Sequence of chain 1.C:
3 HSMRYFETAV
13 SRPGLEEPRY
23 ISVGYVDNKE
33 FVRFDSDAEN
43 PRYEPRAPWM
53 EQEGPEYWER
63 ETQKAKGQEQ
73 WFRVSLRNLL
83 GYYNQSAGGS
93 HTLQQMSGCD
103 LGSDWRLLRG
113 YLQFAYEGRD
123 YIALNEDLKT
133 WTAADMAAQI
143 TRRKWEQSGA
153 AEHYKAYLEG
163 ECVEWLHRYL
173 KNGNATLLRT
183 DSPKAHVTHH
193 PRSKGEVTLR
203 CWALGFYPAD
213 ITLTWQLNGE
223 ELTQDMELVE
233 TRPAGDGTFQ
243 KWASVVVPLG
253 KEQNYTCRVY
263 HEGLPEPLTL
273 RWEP

Binding-site contacts:
Ligand atom OD1 contacts residue PHE116 of chain 1.C at 3.3 Å.
Ligand atom CD2 contacts residue LYS66 of chain 1.C at 3.4 Å.
Ligand atom OH contacts residue GLU163 of chain 1.C at 3.0 Å (salt-bridge).
Ligand atom C contacts residue TRP73 of chain 1.C at 3.3 Å (hydrophobic).
Ligand atom O contacts residue TYR84 of chain 1.C at 2.6 Å (h-bond).
Ligand atom OXT contacts residue ASN80 of chain 1.C at 3.1 Å (h-bond).
Ligand atom O contacts residue TRP147 of chain 1.C at 2.6 Å (h-bond).
Ligand atom ND2 contacts residue GLN70 of chain 1.C at 2.7 Å (h-bond).
Ligand atom O contacts residue TRP147 of chain 1.C at 3.0 Å (h-bond).
Ligand atom OXT contacts residue LYS146 of chain 1.C at 3.3 Å.
Ligand atom N contacts residue MET5 of chain 1.C at 3.3 Å.
Ligand atom O contacts residue LYS66 of chain 1.C at 3.0 Å.
Ligand atom O contacts residue GLN70 of chain 1.C at 2.9 Å (h-bond).
Ligand atom O contacts residue THR143 of chain 1.C at 2.7 Å (h-bond).
Ligand atom CA contacts residue TYR7 of chain 1.C at 3.3 Å (hydrophobic).
Ligand atom C contacts residue TYR159 of chain 1.C at 3.2 Å (hydrophobic).
Ligand atom N contacts residue TRP73 of chain 1.C at 3.3 Å (h-bond).
Ligand atom N contacts residue GLU63 of chain 1.C at 2.9 Å (salt-bridge).
Ligand atom O contacts residue LYS146 of chain 1.C at 3.1 Å.
Ligand atom C contacts residue TYR84 of chain 1.C at 3.4 Å (hydrophobic).
Ligand atom OD1 contacts residue TYR156 of chain 1.C at 3.1 Å (h-bond).
Ligand atom OG1 contacts residue ASP93 of chain 1.H at 2.5 Å (salt-bridge).
Ligand atom OXT contacts residue TYR84 of chain 1.C at 3.3 Å (h-bond).
Ligand atom O contacts residue TYR159 of chain 1.C at 2.0 Å (h-bond).
Ligand atom N contacts residue GLN70 of chain 1.C at 3.2 Å (h-bond).
Ligand atom ND2 contacts residue GLN97 of chain 1.C at 3.2 Å (h-bond).
Ligand atom O contacts residue GLY95 of chain 1.H at 3.2 Å.
Ligand atom CE2 contacts residue HIS155 of chain 1.C at 3.0 Å.
Ligand atom CZ contacts residue HIS155 of chain 1.C at 3.3 Å.
Ligand atom OG1 contacts residue LYS146 of chain 1.C at 2.8 Å (salt-bridge).
Ligand atom CG contacts residue GLU63 of chain 1.C at 3.3 Å.
Ligand atom SD contacts residue TYR123 of chain 1.C at 3.3 Å.
Ligand atom O contacts residue GLY96 of chain 1.H at 2.9 Å (h-bond).
Ligand atom N contacts residue TYR7 of chain 1.C at 3.3 Å.
Ligand atom CG2 contacts residue SER99 of chain 1.C at 3.4 Å.
Ligand atom CE2 contacts residue GLY102 of chain 1.G at 3.4 Å.
Ligand atom CA contacts residue TYR7 of chain 1.C at 3.3 Å (hydrophobic).
Ligand atom O contacts residue TRP73 of chain 1.C at 3.2 Å (h-bond).
Ligand atom O contacts residue TRP73 of chain 1.C at 3.2 Å (h-bond).
Ligand atom CB contacts residue TYR7 of chain 1.C at 3.3 Å (hydrophobic).

Sequence of chain 1.H:
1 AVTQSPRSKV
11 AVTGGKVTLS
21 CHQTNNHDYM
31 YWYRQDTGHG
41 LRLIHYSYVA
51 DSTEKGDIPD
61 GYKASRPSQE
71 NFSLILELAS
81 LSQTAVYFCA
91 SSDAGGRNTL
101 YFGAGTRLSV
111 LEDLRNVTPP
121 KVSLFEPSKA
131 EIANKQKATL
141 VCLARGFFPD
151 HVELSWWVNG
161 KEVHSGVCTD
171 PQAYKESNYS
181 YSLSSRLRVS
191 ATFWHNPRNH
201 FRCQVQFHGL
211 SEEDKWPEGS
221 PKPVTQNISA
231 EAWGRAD

Sequence of chain 1.G:
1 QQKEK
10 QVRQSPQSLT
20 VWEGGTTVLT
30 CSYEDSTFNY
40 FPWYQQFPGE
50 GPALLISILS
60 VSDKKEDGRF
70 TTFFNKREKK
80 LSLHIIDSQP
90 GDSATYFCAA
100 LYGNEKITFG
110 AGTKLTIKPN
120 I

This small molecule binds to this protein.
Small molecule (SMILES): CSCC[C@H](NC(=O)[C@@H](NC(=O)[C@H](C)NC(=O)[C@H](Cc1ccccc1)NC(=O)[C@H](CC(N)=O)NC(=O)[C@H](Cc1ccc(O)cc1)NC(=O)[C@@H](NC(=O)[C@H](C)NC(=O)[C@@H](N)CCCCN)C(C)C)[C@@H](C)O)C(=O)O